A protein and the small-molecule ligand that binds it are described below.
Small molecule (SMILES): COCCCOc1cc(C(=O)N(C[C@@H]2CNC[C@H]2Cc2ccccc2)C(C)C)ccc1OC

Sequence of chain 1.B:
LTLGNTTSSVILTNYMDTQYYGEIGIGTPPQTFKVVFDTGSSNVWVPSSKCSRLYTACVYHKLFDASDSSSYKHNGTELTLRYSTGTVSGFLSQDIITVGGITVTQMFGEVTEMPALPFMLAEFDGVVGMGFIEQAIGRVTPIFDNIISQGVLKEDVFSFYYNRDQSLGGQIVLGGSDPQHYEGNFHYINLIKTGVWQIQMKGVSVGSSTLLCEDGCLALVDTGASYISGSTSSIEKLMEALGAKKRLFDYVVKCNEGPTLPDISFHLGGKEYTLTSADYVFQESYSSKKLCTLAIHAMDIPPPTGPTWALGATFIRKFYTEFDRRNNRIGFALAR

Binding-site contacts:
Ligand atom C17 contacts residue GLY40 of chain 1.B at 3.6 Å.
Ligand atom O22 contacts residue GLN19 of chain 1.B at 3.5 Å.
Ligand atom C24 contacts residue GLY228 of chain 1.B at 3.2 Å.
Ligand atom C21 contacts residue VAL36 of chain 1.B at 3.6 Å (hydrophobic).
Ligand atom C24 contacts residue VAL36 of chain 1.B at 3.6 Å (hydrophobic).
Ligand atom C29 contacts residue LEU121 of chain 1.B at 3.7 Å (hydrophobic).
Ligand atom C25 contacts residue VAL36 of chain 1.B at 3.7 Å (hydrophobic).
Ligand atom N8 contacts residue ASP226 of chain 1.B at 2.8 Å (salt-bridge).
Ligand atom C31 contacts residue GLY40 of chain 1.B at 3.4 Å.
Ligand atom C11 contacts residue PHE124 of chain 1.B at 3.7 Å (hydrophobic).
Ligand atom C17 contacts residue ASP226 of chain 1.B at 3.4 Å.
Ligand atom C30 contacts residue THR18 of chain 1.B at 3.6 Å.
Ligand atom C32 contacts residue ILE305 of chain 1.B at 3.6 Å (hydrophobic).
Ligand atom O22 contacts residue TYR20 of chain 1.B at 3.2 Å (h-bond).
Ligand atom C29 contacts residue GLN19 of chain 1.B at 3.5 Å.
Ligand atom C30 contacts residue THR227 of chain 1.B at 3.5 Å.
Ligand atom C25 contacts residue GLY228 of chain 1.B at 3.3 Å.
Ligand atom C27 contacts residue GLY40 of chain 1.B at 3.3 Å.
Ligand atom C23 contacts residue SER230 of chain 1.B at 3.6 Å.
Ligand atom C23 contacts residue GLY228 of chain 1.B at 3.5 Å.
Ligand atom C17 contacts residue ASP38 of chain 1.B at 3.2 Å.
Ligand atom C13 contacts residue ASP226 of chain 1.B at 3.5 Å.
Ligand atom C26 contacts residue VAL127 of chain 1.B at 3.3 Å (hydrophobic).
Ligand atom O18 contacts residue GLN19 of chain 1.B at 3.4 Å.
Ligand atom N8 contacts residue ASP38 of chain 1.B at 2.6 Å (salt-bridge).
Ligand atom C15 contacts residue PRO118 of chain 1.B at 3.7 Å (hydrophobic).
Ligand atom C3 contacts residue TYR83 of chain 1.B at 3.5 Å (hydrophobic).
Ligand atom O18 contacts residue PHE124 of chain 1.B at 3.6 Å.
Ligand atom C27 contacts residue ASP226 of chain 1.B at 3.7 Å.
Ligand atom O20 contacts residue GLN19 of chain 1.B at 3.5 Å (h-bond).
Ligand atom C23 contacts residue THR18 of chain 1.B at 3.5 Å.
Ligand atom C30 contacts residue ALA229 of chain 1.B at 3.3 Å (hydrophobic).
Ligand atom C7 contacts residue PHE124 of chain 1.B at 3.7 Å (hydrophobic).
Ligand atom C6 contacts residue GLY228 of chain 1.B at 3.8 Å.
Ligand atom O22 contacts residue THR18 of chain 1.B at 3.4 Å (h-bond).
Ligand atom C16 contacts residue GLY228 of chain 1.B at 3.3 Å.
Ligand atom O10 contacts residue SER84 of chain 1.B at 3.4 Å (h-bond).
Ligand atom C31 contacts residue LEU224 of chain 1.B at 3.7 Å (hydrophobic).
Ligand atom C16 contacts residue ASP226 of chain 1.B at 3.5 Å.
Ligand atom C21 contacts residue GLY228 of chain 1.B at 3.5 Å.